Sequence of chain 1.A:
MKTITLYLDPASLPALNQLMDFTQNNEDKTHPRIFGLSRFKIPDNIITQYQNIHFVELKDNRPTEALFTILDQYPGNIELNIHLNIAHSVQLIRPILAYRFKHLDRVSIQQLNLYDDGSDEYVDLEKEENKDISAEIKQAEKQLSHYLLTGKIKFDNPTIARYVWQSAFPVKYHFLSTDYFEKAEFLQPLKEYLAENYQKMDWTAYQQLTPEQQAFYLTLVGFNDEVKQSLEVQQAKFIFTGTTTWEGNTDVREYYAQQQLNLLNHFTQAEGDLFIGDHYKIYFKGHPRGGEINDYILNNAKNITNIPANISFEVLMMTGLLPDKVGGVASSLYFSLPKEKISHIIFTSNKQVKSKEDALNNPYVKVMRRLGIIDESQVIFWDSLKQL

The small molecule below binds the protein below.
Small molecule (SMILES): CC(=O)N[C@@H]1[C@@H](O)[C@@H](F)[C@H](O[P](=O)(O)OC[C@H]2O[C@@H](n3ccc(N)nc3=O)[C@H](O)[C@@H]2O)O[C@H]1[C@H](O)[C@H](O)CO

Binding-site contacts:
Ligand atom N1 contacts residue PRO288 of chain 1.A at 3.6 Å.
Ligand atom C6 contacts residue PRO288 of chain 1.A at 4.0 Å (hydrophobic).
Ligand atom O1P contacts residue HIS287 of chain 1.A at 3.8 Å.
Ligand atom C6 contacts residue LEU333 of chain 1.A at 3.9 Å (hydrophobic).
Ligand atom C6 contacts residue SER331 of chain 1.A at 3.5 Å.
Ligand atom O5' contacts residue HIS287 of chain 1.A at 4.0 Å.
Ligand atom O2 contacts residue LYS285 of chain 1.A at 2.9 Å (salt-bridge).
Ligand atom N4 contacts residue GLY286 of chain 1.A at 3.7 Å.
Ligand atom O4' contacts residue PRO288 of chain 1.A at 3.5 Å.
Ligand atom O5' contacts residue SER331 of chain 1.A at 3.7 Å.
Ligand atom N3 contacts residue PRO288 of chain 1.A at 3.9 Å.
Ligand atom C2 contacts residue LEU333 of chain 1.A at 4.0 Å (hydrophobic).
Ligand atom C5 contacts residue LEU333 of chain 1.A at 3.8 Å (hydrophobic).
Ligand atom C6 contacts residue HIS287 of chain 1.A at 3.8 Å.
Ligand atom O4' contacts residue HIS287 of chain 1.A at 4.0 Å.
Ligand atom O3P contacts residue HIS287 of chain 1.A at 2.7 Å (h-bond).
Ligand atom P contacts residue SER331 of chain 1.A at 4.0 Å.
Ligand atom C2 contacts residue LYS285 of chain 1.A at 3.4 Å.
Ligand atom N3 contacts residue GLY286 of chain 1.A at 3.7 Å.
Ligand atom C5 contacts residue GLY242 of chain 1.A at 3.6 Å.
Ligand atom C5' contacts residue HIS287 of chain 1.A at 3.8 Å.
Ligand atom N4 contacts residue LYS285 of chain 1.A at 3.0 Å (salt-bridge).
Ligand atom C2' contacts residue SER331 of chain 1.A at 3.6 Å.
Ligand atom C4 contacts residue GLY242 of chain 1.A at 3.6 Å.
Ligand atom C4 contacts residue HIS287 of chain 1.A at 3.8 Å.
Ligand atom P contacts residue HIS287 of chain 1.A at 3.6 Å.
Ligand atom C4 contacts residue GLY286 of chain 1.A at 4.0 Å.
Ligand atom C2 contacts residue PRO288 of chain 1.A at 3.5 Å (hydrophobic).
Ligand atom N3 contacts residue LEU333 of chain 1.A at 3.9 Å.
Ligand atom C5 contacts residue HIS287 of chain 1.A at 3.8 Å.
Ligand atom N3 contacts residue LYS285 of chain 1.A at 3.1 Å (salt-bridge).
Ligand atom C1' contacts residue PRO288 of chain 1.A at 4.0 Å (hydrophobic).
Ligand atom N1 contacts residue LEU333 of chain 1.A at 3.9 Å.
Ligand atom C4 contacts residue LEU333 of chain 1.A at 3.8 Å (hydrophobic).
Ligand atom O1P contacts residue SER331 of chain 1.A at 3.3 Å (h-bond).
Ligand atom O2 contacts residue PRO288 of chain 1.A at 3.8 Å.
Ligand atom O2' contacts residue LEU333 of chain 1.A at 3.6 Å.
Ligand atom N4 contacts residue THR241 of chain 1.A at 3.8 Å.
Ligand atom N4 contacts residue GLY242 of chain 1.A at 2.9 Å (h-bond).
Ligand atom N4 contacts residue HIS287 of chain 1.A at 3.6 Å.